Binding-site contacts:
Ligand atom C6 contacts residue SER205 of chain 2.B at 3.1 Å.
Ligand atom C1 contacts residue CYS201 of chain 2.B at 3.7 Å (hydrophobic).
Ligand atom N contacts residue CYS201 of chain 2.B at 3.7 Å.
Ligand atom C11 contacts residue TRP50 of chain 2.B at 3.6 Å (hydrophobic).
Ligand atom C contacts residue ALA200 of chain 2.B at 3.4 Å (hydrophobic).
Ligand atom C contacts residue ASP199 of chain 2.B at 3.5 Å.
Ligand atom C5 contacts residue CYS201 of chain 2.B at 3.8 Å (hydrophobic).
Ligand atom C2 contacts residue VAL225 of chain 2.B at 3.6 Å (hydrophobic).
Ligand atom C3 contacts residue CYS201 of chain 2.B at 3.6 Å (hydrophobic).
Ligand atom C7 contacts residue SER226 of chain 2.B at 3.8 Å.
Ligand atom O2 contacts residue GLU229 of chain 2.B at 3.4 Å.
Ligand atom C10 contacts residue TYR47 of chain 2.B at 3.8 Å (hydrophobic).
Ligand atom N1 contacts residue GLY228 of chain 2.B at 3.1 Å.
Ligand atom O1 contacts residue TRP227 of chain 2.B at 3.1 Å.
Ligand atom N3 contacts residue SER226 of chain 2.B at 3.0 Å (h-bond).
Ligand atom C9 contacts residue HIS43 of chain 2.B at 3.4 Å.
Ligand atom N contacts residue ALA200 of chain 2.B at 3.0 Å (h-bond).
Ligand atom C3 contacts residue CYS231 of chain 2.B at 3.5 Å (hydrophobic).
Ligand atom C4 contacts residue GLU202 of chain 2.B at 3.4 Å.
Ligand atom C13 contacts residue GLY228 of chain 2.B at 3.5 Å.
Ligand atom O1 contacts residue GLY228 of chain 2.B at 2.9 Å (h-bond).
Ligand atom O2 contacts residue GLY230 of chain 2.B at 3.3 Å (h-bond).
Ligand atom C22 contacts residue GLY230 of chain 2.B at 3.7 Å.
Ligand atom C contacts residue GLY228 of chain 2.B at 3.7 Å.
Ligand atom O3 contacts residue GLY230 of chain 2.B at 3.8 Å.
Ligand atom N contacts residue ASP199 of chain 2.B at 3.0 Å (salt-bridge).
Ligand atom C2 contacts residue TRP227 of chain 2.B at 3.6 Å (hydrophobic).
Ligand atom C12 contacts residue TRP227 of chain 2.B at 3.8 Å (hydrophobic).
Ligand atom C2 contacts residue SER226 of chain 2.B at 3.7 Å.
Ligand atom C10 contacts residue TRP50 of chain 2.B at 3.5 Å (hydrophobic).
Ligand atom N3 contacts residue SER205 of chain 2.B at 3.5 Å (h-bond).
Ligand atom C19 contacts residue TYR47 of chain 2.B at 3.5 Å (hydrophobic).
Ligand atom C4 contacts residue CYS201 of chain 2.B at 3.6 Å (hydrophobic).
Ligand atom C14 contacts residue GLY228 of chain 2.B at 3.5 Å.
Ligand atom N1 contacts residue ASP199 of chain 2.B at 2.9 Å (salt-bridge).
Ligand atom C8 contacts residue SER226 of chain 2.B at 3.7 Å.
Ligand atom C3 contacts residue GLY230 of chain 2.B at 3.5 Å.
Ligand atom C12 contacts residue GLY228 of chain 2.B at 3.6 Å.
Ligand atom N1 contacts residue GLY230 of chain 2.B at 3.0 Å (h-bond).
Ligand atom N5 contacts residue GLY228 of chain 2.B at 2.8 Å (h-bond).

The protein below binds the small molecule below.
Small molecule (SMILES): Cn1c(CNC(=O)c2cccn2C(=O)[C@@H](CC2CCCCC2)NCC(=O)O)ccc1C(=N)N

Sequence of chain 2.B:
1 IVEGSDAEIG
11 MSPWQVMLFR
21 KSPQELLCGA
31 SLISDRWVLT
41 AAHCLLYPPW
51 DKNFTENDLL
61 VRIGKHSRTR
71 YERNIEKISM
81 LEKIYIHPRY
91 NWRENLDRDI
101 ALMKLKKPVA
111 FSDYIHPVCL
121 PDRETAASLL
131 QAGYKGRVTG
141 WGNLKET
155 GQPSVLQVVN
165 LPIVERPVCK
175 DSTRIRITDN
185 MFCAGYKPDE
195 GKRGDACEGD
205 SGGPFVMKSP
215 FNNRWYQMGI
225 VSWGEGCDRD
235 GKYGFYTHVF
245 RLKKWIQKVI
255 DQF